Binding-site contacts:
Ligand atom C2 contacts residue ARG880 of chain 1.B at 3.7 Å.
Ligand atom N9 contacts residue GLU1261 of chain 1.B at 2.8 Å (salt-bridge).
Ligand atom C6 contacts residue PHE914 of chain 1.B at 3.2 Å (hydrophobic).
Ligand atom N9 contacts residue PHE914 of chain 1.B at 3.3 Å.
Ligand atom N7 contacts residue ALA1079 of chain 1.B at 3.9 Å.
Ligand atom C5 contacts residue PHE914 of chain 1.B at 3.2 Å (hydrophobic).
Ligand atom N7 contacts residue GLU802 of chain 1.B at 2.6 Å (salt-bridge).
Ligand atom N9 contacts residue ALA1079 of chain 1.B at 3.5 Å (h-bond).
Ligand atom O24 contacts residue ALA910 of chain 1.B at 3.9 Å.
Ligand atom O11 contacts residue SER1008 of chain 1.B at 3.5 Å (h-bond).
Ligand atom N1 contacts residue PHE1009 of chain 1.B at 3.5 Å.
Ligand atom N7 contacts residue PHE914 of chain 1.B at 3.3 Å.
Ligand atom O13 contacts residue PHE914 of chain 1.B at 3.6 Å.
Ligand atom C5 contacts residue GLU802 of chain 1.B at 3.7 Å.
Ligand atom N7 contacts residue ALA1078 of chain 1.B at 3.5 Å.
Ligand atom N3 contacts residue ARG880 of chain 1.B at 3.5 Å (salt-bridge).
Ligand atom N3 contacts residue PHE914 of chain 1.B at 3.3 Å.
Ligand atom N1 contacts residue PHE914 of chain 1.B at 3.3 Å.
Ligand atom O24 contacts residue GLU1261 of chain 1.B at 3.7 Å.
Ligand atom C4 contacts residue PHE914 of chain 1.B at 3.2 Å (hydrophobic).
Ligand atom C6 contacts residue PHE1009 of chain 1.B at 3.5 Å (hydrophobic).
Ligand atom C2 contacts residue PHE914 of chain 1.B at 3.3 Å (hydrophobic).
Ligand atom C4 contacts residue ALA1079 of chain 1.B at 3.6 Å (hydrophobic).
Ligand atom N3 contacts residue ALA1079 of chain 1.B at 3.5 Å.
Ligand atom O13 contacts residue PHE1009 of chain 1.B at 3.5 Å.
Ligand atom O24 contacts residue GLU802 of chain 1.B at 3.7 Å.
Ligand atom C6 contacts residue GLU802 of chain 1.B at 3.7 Å.
Ligand atom C8 contacts residue ALA1078 of chain 1.B at 3.9 Å (hydrophobic).
Ligand atom C8 contacts residue PHE914 of chain 1.B at 3.4 Å (hydrophobic).
Ligand atom O11 contacts residue THR1010 of chain 1.B at 3.1 Å (h-bond).
Ligand atom C2 contacts residue ALA1079 of chain 1.B at 3.8 Å (hydrophobic).
Ligand atom O11 contacts residue PHE1009 of chain 1.B at 3.5 Å.
Ligand atom O11 contacts residue PHE914 of chain 1.B at 3.7 Å.
Ligand atom O13 contacts residue GLU802 of chain 1.B at 2.7 Å (salt-bridge).
Ligand atom C8 contacts residue GLU802 of chain 1.B at 3.5 Å.
Ligand atom C4 contacts residue GLU1261 of chain 1.B at 4.0 Å.
Ligand atom O11 contacts residue ARG880 of chain 1.B at 2.8 Å (salt-bridge).
Ligand atom C5 contacts residue ALA1079 of chain 1.B at 4.0 Å (hydrophobic).
Ligand atom C8 contacts residue GLU1261 of chain 1.B at 3.6 Å.
Ligand atom C8 contacts residue ALA1079 of chain 1.B at 3.5 Å (hydrophobic).

The protein below binds the small molecule below.
Small molecule (SMILES): O=c1[nH]c(=O)c2[nH]c(=O)[nH]c2[nH]1

Sequence of chain 1.B:
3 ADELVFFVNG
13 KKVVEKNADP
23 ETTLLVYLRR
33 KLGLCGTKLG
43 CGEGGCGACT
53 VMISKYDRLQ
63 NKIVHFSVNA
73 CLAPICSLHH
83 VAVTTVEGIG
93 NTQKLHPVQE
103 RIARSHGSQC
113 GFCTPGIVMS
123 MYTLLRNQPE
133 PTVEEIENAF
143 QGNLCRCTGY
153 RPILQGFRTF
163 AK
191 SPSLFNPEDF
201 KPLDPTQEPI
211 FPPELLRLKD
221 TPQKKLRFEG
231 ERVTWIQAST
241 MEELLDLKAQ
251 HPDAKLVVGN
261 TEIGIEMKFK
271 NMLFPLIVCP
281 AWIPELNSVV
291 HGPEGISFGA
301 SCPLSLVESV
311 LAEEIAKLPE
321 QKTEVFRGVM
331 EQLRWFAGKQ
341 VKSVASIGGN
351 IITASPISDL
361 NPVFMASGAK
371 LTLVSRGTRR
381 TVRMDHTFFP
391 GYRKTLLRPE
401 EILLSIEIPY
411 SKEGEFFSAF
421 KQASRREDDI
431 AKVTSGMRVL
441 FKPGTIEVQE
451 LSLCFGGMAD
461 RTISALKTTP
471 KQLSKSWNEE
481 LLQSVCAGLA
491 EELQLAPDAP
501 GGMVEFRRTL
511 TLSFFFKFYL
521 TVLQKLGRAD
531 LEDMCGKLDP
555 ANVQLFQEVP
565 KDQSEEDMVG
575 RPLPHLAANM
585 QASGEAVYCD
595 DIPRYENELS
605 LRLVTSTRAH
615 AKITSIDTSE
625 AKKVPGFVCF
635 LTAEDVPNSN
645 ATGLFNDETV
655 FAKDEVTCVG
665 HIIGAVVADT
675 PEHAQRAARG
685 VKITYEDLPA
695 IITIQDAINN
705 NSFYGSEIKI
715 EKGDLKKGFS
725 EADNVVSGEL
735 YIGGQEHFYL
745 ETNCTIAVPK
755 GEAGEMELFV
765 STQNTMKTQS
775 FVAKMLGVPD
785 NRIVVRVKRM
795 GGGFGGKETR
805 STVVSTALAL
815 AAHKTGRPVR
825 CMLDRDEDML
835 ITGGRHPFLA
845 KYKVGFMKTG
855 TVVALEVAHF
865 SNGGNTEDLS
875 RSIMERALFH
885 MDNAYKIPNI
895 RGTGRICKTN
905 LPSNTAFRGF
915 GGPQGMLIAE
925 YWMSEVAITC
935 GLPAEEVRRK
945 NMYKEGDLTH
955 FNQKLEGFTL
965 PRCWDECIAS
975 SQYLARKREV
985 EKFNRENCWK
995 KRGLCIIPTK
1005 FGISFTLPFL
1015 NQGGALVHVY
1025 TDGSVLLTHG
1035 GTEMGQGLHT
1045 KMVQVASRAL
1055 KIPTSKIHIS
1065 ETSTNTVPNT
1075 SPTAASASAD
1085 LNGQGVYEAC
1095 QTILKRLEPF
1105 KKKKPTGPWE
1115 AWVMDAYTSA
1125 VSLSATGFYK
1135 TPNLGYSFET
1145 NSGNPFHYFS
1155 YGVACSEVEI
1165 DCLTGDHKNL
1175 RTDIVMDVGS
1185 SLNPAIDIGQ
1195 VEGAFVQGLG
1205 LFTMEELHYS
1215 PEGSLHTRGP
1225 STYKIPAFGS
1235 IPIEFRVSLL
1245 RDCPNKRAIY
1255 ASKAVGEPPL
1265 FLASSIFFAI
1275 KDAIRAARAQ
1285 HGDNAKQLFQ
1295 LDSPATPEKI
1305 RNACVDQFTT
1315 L